Sequence of chain 1.C:
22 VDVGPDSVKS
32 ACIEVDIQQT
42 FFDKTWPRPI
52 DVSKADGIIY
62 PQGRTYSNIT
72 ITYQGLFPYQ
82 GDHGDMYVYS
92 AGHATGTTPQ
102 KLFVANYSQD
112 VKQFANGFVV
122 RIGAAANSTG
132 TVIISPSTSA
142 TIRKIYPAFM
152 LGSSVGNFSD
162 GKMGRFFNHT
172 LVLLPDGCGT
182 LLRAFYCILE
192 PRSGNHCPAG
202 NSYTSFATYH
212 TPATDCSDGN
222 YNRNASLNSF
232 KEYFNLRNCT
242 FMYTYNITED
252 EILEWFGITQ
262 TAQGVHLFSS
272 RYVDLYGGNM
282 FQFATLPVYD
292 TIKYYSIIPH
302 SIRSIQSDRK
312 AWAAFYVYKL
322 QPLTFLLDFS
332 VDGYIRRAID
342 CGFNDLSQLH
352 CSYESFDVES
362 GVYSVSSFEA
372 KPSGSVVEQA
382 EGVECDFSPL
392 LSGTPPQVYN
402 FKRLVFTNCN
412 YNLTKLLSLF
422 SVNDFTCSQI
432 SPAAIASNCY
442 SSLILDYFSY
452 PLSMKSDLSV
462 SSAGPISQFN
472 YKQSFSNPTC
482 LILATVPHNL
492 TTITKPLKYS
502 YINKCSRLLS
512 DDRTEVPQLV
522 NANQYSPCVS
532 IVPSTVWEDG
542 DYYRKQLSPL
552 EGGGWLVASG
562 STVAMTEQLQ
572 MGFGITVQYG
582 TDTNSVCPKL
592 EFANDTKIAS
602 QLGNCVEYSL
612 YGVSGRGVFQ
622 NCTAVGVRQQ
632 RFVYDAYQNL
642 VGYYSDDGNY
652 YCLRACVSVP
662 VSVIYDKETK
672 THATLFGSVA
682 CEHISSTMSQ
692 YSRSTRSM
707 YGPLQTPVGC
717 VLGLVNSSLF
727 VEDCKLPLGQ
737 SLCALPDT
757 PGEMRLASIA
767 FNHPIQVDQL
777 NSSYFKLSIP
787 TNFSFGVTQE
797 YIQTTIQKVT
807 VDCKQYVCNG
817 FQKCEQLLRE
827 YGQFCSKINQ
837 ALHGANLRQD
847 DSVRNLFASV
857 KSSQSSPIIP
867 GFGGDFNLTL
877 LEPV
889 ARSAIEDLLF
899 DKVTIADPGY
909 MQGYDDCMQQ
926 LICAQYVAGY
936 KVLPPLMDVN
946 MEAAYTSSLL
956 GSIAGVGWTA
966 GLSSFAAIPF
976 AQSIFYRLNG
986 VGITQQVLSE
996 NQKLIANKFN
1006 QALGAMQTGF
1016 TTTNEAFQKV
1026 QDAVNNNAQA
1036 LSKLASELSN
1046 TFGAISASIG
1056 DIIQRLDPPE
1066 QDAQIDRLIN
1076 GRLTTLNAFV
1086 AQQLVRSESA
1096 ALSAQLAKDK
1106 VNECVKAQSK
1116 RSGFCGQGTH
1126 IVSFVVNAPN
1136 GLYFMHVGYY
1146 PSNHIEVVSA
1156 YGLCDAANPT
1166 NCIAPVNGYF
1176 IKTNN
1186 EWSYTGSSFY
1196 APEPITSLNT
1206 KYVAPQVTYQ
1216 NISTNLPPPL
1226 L

Binding-site contacts:
Ligand atom C2 contacts residue ASN722 of chain 1.C at 2.5 Å.
Ligand atom N2 contacts residue ASN722 of chain 1.C at 2.9 Å (h-bond).
Ligand atom C3 contacts residue ASN722 of chain 1.C at 3.8 Å.
Ligand atom C5 contacts residue ASN722 of chain 1.C at 3.7 Å.
Ligand atom O5 contacts residue ASN722 of chain 1.C at 2.4 Å (h-bond).
Ligand atom C4 contacts residue ASN722 of chain 1.C at 4.2 Å.
Ligand atom C6 contacts residue SER724 of chain 1.C at 3.7 Å.
Ligand atom C1 contacts residue ASN722 of chain 1.C at 1.4 Å.
Ligand atom C8 contacts residue GLN711 of chain 1.C at 4.3 Å.
Ligand atom O6 contacts residue SER724 of chain 1.C at 3.4 Å.
Ligand atom C7 contacts residue ASN722 of chain 1.C at 3.7 Å.
Ligand atom C8 contacts residue LEU710 of chain 1.C at 4.3 Å (hydrophobic).
Ligand atom O7 contacts residue ASN722 of chain 1.C at 4.2 Å.
Ligand atom C5 contacts residue SER724 of chain 1.C at 4.3 Å.

This small molecule binds to this protein.
Small molecule (SMILES): CC(=O)N[C@@H]1[C@@H](O)[C@H](O)[C@@H](CO)O[C@H]1O